Sequence of chain 1.A:
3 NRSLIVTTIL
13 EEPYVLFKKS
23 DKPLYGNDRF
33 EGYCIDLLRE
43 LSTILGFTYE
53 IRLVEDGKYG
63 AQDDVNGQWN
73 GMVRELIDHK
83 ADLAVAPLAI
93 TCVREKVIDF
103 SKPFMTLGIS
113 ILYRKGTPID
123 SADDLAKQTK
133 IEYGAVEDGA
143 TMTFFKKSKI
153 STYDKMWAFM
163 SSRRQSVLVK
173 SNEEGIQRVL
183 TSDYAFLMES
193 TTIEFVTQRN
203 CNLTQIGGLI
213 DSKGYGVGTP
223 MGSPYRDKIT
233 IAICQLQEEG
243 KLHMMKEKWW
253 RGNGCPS

Binding-site contacts:
Ligand atom O contacts residue ALA142 of chain 1.A at 2.7 Å (h-bond).
Ligand atom OE2 contacts residue GLU191 of chain 1.A at 3.9 Å.
Ligand atom OXT contacts residue ALA142 of chain 1.A at 4.2 Å.
Ligand atom OXT contacts residue ARG96 of chain 1.A at 2.8 Å (salt-bridge).
Ligand atom N contacts residue GLU191 of chain 1.A at 2.7 Å (salt-bridge).
Ligand atom OXT contacts residue TYR61 of chain 1.A at 3.7 Å.
Ligand atom N contacts residue ALA91 of chain 1.A at 4.1 Å.
Ligand atom CG contacts residue TYR61 of chain 1.A at 4.2 Å (hydrophobic).
Ligand atom OE1 contacts residue GLY141 of chain 1.A at 3.7 Å.
Ligand atom OE1 contacts residue ALA142 of chain 1.A at 3.1 Å (h-bond).
Ligand atom C contacts residue GLU191 of chain 1.A at 4.0 Å.
Ligand atom OXT contacts residue ALA91 of chain 1.A at 2.8 Å (h-bond).
Ligand atom CD contacts residue GLU191 of chain 1.A at 3.9 Å.
Ligand atom C contacts residue ARG96 of chain 1.A at 3.4 Å.
Ligand atom OE1 contacts residue THR143 of chain 1.A at 2.9 Å (h-bond).
Ligand atom CA contacts residue GLU191 of chain 1.A at 3.0 Å.
Ligand atom OXT contacts residue PRO89 of chain 1.A at 3.5 Å (h-bond).
Ligand atom O contacts residue ARG96 of chain 1.A at 2.7 Å (salt-bridge).
Ligand atom OE2 contacts residue MET190 of chain 1.A at 4.1 Å.
Ligand atom CG contacts residue GLU191 of chain 1.A at 4.0 Å.
Ligand atom O contacts residue GLY141 of chain 1.A at 3.3 Å.
Ligand atom OXT contacts residue LEU90 of chain 1.A at 3.6 Å.
Ligand atom CB contacts residue GLU191 of chain 1.A at 4.1 Å.
Ligand atom N contacts residue TYR61 of chain 1.A at 4.1 Å.
Ligand atom N contacts residue PRO89 of chain 1.A at 2.9 Å (h-bond).
Ligand atom OE2 contacts residue THR143 of chain 1.A at 2.8 Å (h-bond).
Ligand atom O contacts residue TYR61 of chain 1.A at 3.2 Å.
Ligand atom CA contacts residue PRO89 of chain 1.A at 4.1 Å (hydrophobic).
Ligand atom C contacts residue PRO89 of chain 1.A at 4.2 Å (hydrophobic).
Ligand atom C contacts residue TYR61 of chain 1.A at 3.7 Å (hydrophobic).
Ligand atom C contacts residue ALA142 of chain 1.A at 3.6 Å (hydrophobic).
Ligand atom CD contacts residue ALA142 of chain 1.A at 4.3 Å (hydrophobic).
Ligand atom CB contacts residue ALA142 of chain 1.A at 4.2 Å (hydrophobic).
Ligand atom CB contacts residue TYR61 of chain 1.A at 3.5 Å (hydrophobic).
Ligand atom N contacts residue TYR217 of chain 1.A at 4.0 Å.
Ligand atom CA contacts residue TYR61 of chain 1.A at 4.2 Å (hydrophobic).
Ligand atom OE1 contacts residue GLU191 of chain 1.A at 4.2 Å.
Ligand atom CD contacts residue THR143 of chain 1.A at 3.2 Å.
Ligand atom C contacts residue ALA91 of chain 1.A at 4.0 Å (hydrophobic).
Ligand atom CA contacts residue ALA142 of chain 1.A at 3.9 Å (hydrophobic).

The small molecule below binds the protein below.
Small molecule (SMILES): N[C@@H](CCC(=O)O)C(=O)O